The protein below binds the small molecule below.
Small molecule (SMILES): CC(=O)N[C@@H]1[C@@H](O)[C@H](O)[C@@H](CO)O[C@H]1O

Sequence of chain 1.B:
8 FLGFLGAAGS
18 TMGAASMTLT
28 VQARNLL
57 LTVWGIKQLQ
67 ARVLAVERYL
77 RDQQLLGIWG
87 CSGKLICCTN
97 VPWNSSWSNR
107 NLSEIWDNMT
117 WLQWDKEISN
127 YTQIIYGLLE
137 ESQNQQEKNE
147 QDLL

Binding-site contacts:
Ligand atom C3 contacts residue ASN100 of chain 1.B at 3.6 Å.
Ligand atom O5 contacts residue ASN100 of chain 1.B at 2.4 Å (h-bond).
Ligand atom O7 contacts residue ASN100 of chain 1.B at 3.8 Å.
Ligand atom C1 contacts residue ASN100 of chain 1.B at 1.4 Å.
Ligand atom O5 contacts residue SER102 of chain 1.B at 3.3 Å (h-bond).
Ligand atom C8 contacts residue ASN100 of chain 1.B at 4.5 Å.
Ligand atom C5 contacts residue ASN100 of chain 1.B at 3.7 Å.
Ligand atom C2 contacts residue ASN100 of chain 1.B at 2.3 Å.
Ligand atom C5 contacts residue SER102 of chain 1.B at 4.2 Å.
Ligand atom C7 contacts residue ASN100 of chain 1.B at 3.5 Å.
Ligand atom O6 contacts residue SER102 of chain 1.B at 3.2 Å (h-bond).
Ligand atom C4 contacts residue ASN100 of chain 1.B at 4.1 Å.
Ligand atom N2 contacts residue ASN100 of chain 1.B at 2.8 Å (h-bond).
Ligand atom C6 contacts residue SER102 of chain 1.B at 4.3 Å.
Ligand atom C1 contacts residue SER102 of chain 1.B at 3.9 Å.